Sequence of chain 1.A:
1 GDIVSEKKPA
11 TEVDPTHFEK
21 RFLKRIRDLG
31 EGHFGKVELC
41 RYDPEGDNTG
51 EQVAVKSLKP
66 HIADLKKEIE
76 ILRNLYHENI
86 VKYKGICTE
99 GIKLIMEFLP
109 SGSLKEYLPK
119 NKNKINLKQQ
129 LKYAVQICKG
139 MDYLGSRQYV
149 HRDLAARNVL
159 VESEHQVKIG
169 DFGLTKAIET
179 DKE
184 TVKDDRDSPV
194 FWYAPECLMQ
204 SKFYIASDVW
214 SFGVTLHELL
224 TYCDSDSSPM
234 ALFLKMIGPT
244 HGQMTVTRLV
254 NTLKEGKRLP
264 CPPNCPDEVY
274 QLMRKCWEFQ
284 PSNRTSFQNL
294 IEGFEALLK

A small-molecule ligand and the protein it binds are described below.
Small molecule (SMILES): C[C@@H](O)c1nc2cnc3[nH]ccc3c2n1C1CCC(CC#N)CC1

Binding-site contacts:
Ligand atom C2 contacts residue GLU114 of chain 1.A at 3.7 Å.
Ligand atom C12 contacts residue ALA54 of chain 1.A at 3.6 Å (hydrophobic).
Ligand atom C25 contacts residue VAL37 of chain 1.A at 3.7 Å (hydrophobic).
Ligand atom N16 contacts residue ALA54 of chain 1.A at 3.2 Å.
Ligand atom C15 contacts residue ALA54 of chain 1.A at 3.7 Å (hydrophobic).
Ligand atom O4 contacts residue SER111 of chain 1.A at 3.4 Å.
Ligand atom C26 contacts residue ASN156 of chain 1.A at 3.7 Å.
Ligand atom N28 contacts residue ASP169 of chain 1.A at 3.6 Å.
Ligand atom N11 contacts residue GLU105 of chain 1.A at 3.8 Å.
Ligand atom O4 contacts residue GLU114 of chain 1.A at 2.8 Å (salt-bridge).
Ligand atom C27 contacts residue GLU31 of chain 1.A at 3.7 Å.
Ligand atom C24 contacts residue VAL37 of chain 1.A at 3.8 Å (hydrophobic).
Ligand atom N28 contacts residue GLU31 of chain 1.A at 3.5 Å.
Ligand atom C14 contacts residue GLY168 of chain 1.A at 3.7 Å.
Ligand atom N11 contacts residue LEU107 of chain 1.A at 3.0 Å (h-bond).
Ligand atom C10 contacts residue PHE106 of chain 1.A at 3.4 Å (hydrophobic).
Ligand atom N28 contacts residue GLY32 of chain 1.A at 3.5 Å (h-bond).
Ligand atom C15 contacts residue MET104 of chain 1.A at 3.6 Å (hydrophobic).
Ligand atom N16 contacts residue GLU105 of chain 1.A at 3.1 Å (salt-bridge).
Ligand atom N28 contacts residue VAL37 of chain 1.A at 3.8 Å.
Ligand atom C27 contacts residue ASP169 of chain 1.A at 3.4 Å.
Ligand atom N6 contacts residue LEU158 of chain 1.A at 3.8 Å.
Ligand atom C13 contacts residue LEU158 of chain 1.A at 3.7 Å (hydrophobic).
Ligand atom C21 contacts residue ASN156 of chain 1.A at 3.6 Å.
Ligand atom C1 contacts residue GLU114 of chain 1.A at 3.4 Å.
Ligand atom C2 contacts residue LEU29 of chain 1.A at 3.3 Å (hydrophobic).
Ligand atom C1 contacts residue LEU29 of chain 1.A at 3.7 Å (hydrophobic).
Ligand atom C8 contacts residue LEU158 of chain 1.A at 3.7 Å (hydrophobic).
Ligand atom C21 contacts residue ARG155 of chain 1.A at 3.6 Å.
Ligand atom C15 contacts residue GLY168 of chain 1.A at 3.7 Å.
Ligand atom N11 contacts residue PHE106 of chain 1.A at 3.6 Å.
Ligand atom N16 contacts residue LEU158 of chain 1.A at 3.6 Å.
Ligand atom N9 contacts residue GLY110 of chain 1.A at 3.4 Å.
Ligand atom C10 contacts residue LEU107 of chain 1.A at 3.2 Å (hydrophobic).
Ligand atom C26 contacts residue ASP169 of chain 1.A at 3.6 Å.
Ligand atom C12 contacts residue GLU105 of chain 1.A at 3.7 Å.
Ligand atom C12 contacts residue LEU158 of chain 1.A at 3.5 Å (hydrophobic).
Ligand atom C20 contacts residue LEU158 of chain 1.A at 3.8 Å (hydrophobic).
Ligand atom C7 contacts residue LEU158 of chain 1.A at 3.5 Å (hydrophobic).
Ligand atom C24 contacts residue GLY30 of chain 1.A at 3.8 Å.